Sequence of chain 1.A:
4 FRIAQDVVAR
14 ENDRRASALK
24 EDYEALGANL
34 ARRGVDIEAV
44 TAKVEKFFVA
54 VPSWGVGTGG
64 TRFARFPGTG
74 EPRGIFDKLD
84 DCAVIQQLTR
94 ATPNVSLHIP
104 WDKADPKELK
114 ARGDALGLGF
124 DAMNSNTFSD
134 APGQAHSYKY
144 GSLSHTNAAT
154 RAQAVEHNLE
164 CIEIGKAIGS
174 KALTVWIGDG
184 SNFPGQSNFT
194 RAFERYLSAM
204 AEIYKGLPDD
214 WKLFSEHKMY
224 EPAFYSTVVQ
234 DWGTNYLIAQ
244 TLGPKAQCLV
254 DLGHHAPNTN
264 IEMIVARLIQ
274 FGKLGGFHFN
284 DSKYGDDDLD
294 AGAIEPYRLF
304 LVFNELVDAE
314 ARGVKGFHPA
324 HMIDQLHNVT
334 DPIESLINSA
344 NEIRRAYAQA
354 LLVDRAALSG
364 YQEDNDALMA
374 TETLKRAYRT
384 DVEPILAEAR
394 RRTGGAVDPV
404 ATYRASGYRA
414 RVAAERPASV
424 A

Binding-site contacts:
Ligand atom O2 contacts residue ASP327 of chain 1.A at 2.7 Å (salt-bridge).
Ligand atom C1 contacts residue TRP179 of chain 1.A at 3.4 Å (hydrophobic).
Ligand atom O2 contacts residue MN1 of chain 1.F at 2.2 Å.
Ligand atom C3 contacts residue MN1 of chain 1.E at 3.3 Å.
Ligand atom C2 contacts residue HIS257 of chain 1.A at 3.3 Å.
Ligand atom O3 contacts residue GLU219 of chain 1.A at 2.7 Å (salt-bridge).
Ligand atom C6 contacts residue HIS101 of chain 1.A at 3.4 Å.
Ligand atom O5 contacts residue HIS101 of chain 1.A at 2.8 Å (h-bond).
Ligand atom C3 contacts residue ASP327 of chain 1.A at 3.6 Å.
Ligand atom O1 contacts residue ASP289 of chain 1.A at 3.2 Å (salt-bridge).
Ligand atom O5 contacts residue PHE131 of chain 1.A at 4.0 Å.
Ligand atom O2 contacts residue MN1 of chain 1.E at 2.2 Å.
Ligand atom O3 contacts residue MN1 of chain 1.E at 2.4 Å.
Ligand atom C3 contacts residue TRP179 of chain 1.A at 3.7 Å (hydrophobic).
Ligand atom C1 contacts residue PHE66 of chain 1.B at 3.8 Å (hydrophobic).
Ligand atom O4 contacts residue MN1 of chain 1.F at 4.0 Å.
Ligand atom C2 contacts residue MN1 of chain 1.F at 2.9 Å.
Ligand atom O3 contacts residue ASP327 of chain 1.A at 3.0 Å (salt-bridge).
Ligand atom C4 contacts residue ASP327 of chain 1.A at 3.6 Å.
Ligand atom O2 contacts residue ASP254 of chain 1.A at 3.2 Å (salt-bridge).
Ligand atom C1 contacts residue MN1 of chain 1.F at 2.8 Å.
Ligand atom C6 contacts residue TRP57 of chain 1.A at 3.4 Å (hydrophobic).
Ligand atom O2 contacts residue HIS257 of chain 1.A at 3.1 Å (h-bond).
Ligand atom C2 contacts residue GLU219 of chain 1.A at 3.5 Å.
Ligand atom O1 contacts residue TRP179 of chain 1.A at 3.7 Å.
Ligand atom C3 contacts residue GLU219 of chain 1.A at 3.5 Å.
Ligand atom O1 contacts residue MN1 of chain 1.F at 2.1 Å.
Ligand atom O1 contacts residue HIS257 of chain 1.A at 3.3 Å (h-bond).
Ligand atom C5 contacts residue HIS101 of chain 1.A at 3.6 Å.
Ligand atom O4 contacts residue ASP327 of chain 1.A at 2.8 Å (salt-bridge).
Ligand atom C2 contacts residue MN1 of chain 1.E at 3.0 Å.
Ligand atom O1 contacts residue LYS221 of chain 1.A at 2.7 Å (salt-bridge).
Ligand atom C2 contacts residue TRP179 of chain 1.A at 3.7 Å (hydrophobic).
Ligand atom C2 contacts residue ASP327 of chain 1.A at 3.7 Å.
Ligand atom C1 contacts residue HIS257 of chain 1.A at 3.8 Å.
Ligand atom O1 contacts residue PHE66 of chain 1.B at 3.5 Å.
Ligand atom O2 contacts residue GLU219 of chain 1.A at 3.3 Å (salt-bridge).
Ligand atom O3 contacts residue HIS281 of chain 1.A at 3.2 Å.
Ligand atom C1 contacts residue LYS221 of chain 1.A at 3.8 Å.
Ligand atom O4 contacts residue MN1 of chain 1.E at 3.8 Å.

The protein below binds the small molecule below.
Small molecule (SMILES): C[C@H](O)[C@H](O)[C@@H](O)[C@@H](O)C=O

Sequence of chain 1.B:
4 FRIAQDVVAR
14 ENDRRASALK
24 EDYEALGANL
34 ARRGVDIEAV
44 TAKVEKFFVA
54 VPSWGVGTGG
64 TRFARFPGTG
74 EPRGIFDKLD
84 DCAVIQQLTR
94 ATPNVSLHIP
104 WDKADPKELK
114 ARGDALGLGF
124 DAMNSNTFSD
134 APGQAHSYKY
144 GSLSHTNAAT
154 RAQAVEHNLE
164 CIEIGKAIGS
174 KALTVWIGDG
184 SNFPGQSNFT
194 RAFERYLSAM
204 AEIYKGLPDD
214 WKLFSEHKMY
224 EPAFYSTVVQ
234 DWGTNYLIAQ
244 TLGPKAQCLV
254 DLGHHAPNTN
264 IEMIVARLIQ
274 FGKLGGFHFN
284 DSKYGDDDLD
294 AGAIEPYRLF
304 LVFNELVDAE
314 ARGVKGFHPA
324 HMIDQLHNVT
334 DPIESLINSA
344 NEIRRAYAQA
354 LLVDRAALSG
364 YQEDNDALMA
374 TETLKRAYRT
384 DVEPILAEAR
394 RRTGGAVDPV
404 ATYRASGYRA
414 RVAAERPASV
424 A